Binding-site contacts:
Ligand atom S1 contacts residue ILE319 of chain 1.C at 3.8 Å.
Ligand atom O2 contacts residue NAG2 of chain 1.K at 3.0 Å (h-bond).
Ligand atom S contacts residue ARG348 of chain 1.C at 3.3 Å (salt-bridge).
Ligand atom C16 contacts residue TYR269 of chain 1.C at 3.9 Å (hydrophobic).
Ligand atom N5 contacts residue HIS351 of chain 1.C at 3.8 Å.
Ligand atom O10 contacts residue ASN444 of chain 1.C at 3.6 Å.
Ligand atom O13 contacts residue ASN378 of chain 1.C at 3.7 Å.
Ligand atom S contacts residue LYS292 of chain 1.C at 3.5 Å (salt-bridge).
Ligand atom N3 contacts residue ASP321 of chain 1.C at 2.6 Å (salt-bridge).
Ligand atom N4 contacts residue PHE448 of chain 1.C at 3.7 Å.
Ligand atom O13 contacts residue ARG353 of chain 1.C at 3.1 Å (salt-bridge).
Ligand atom C12 contacts residue HIS447 of chain 1.C at 3.7 Å.
Ligand atom N3 contacts residue HIS447 of chain 1.C at 3.5 Å (h-bond).
Ligand atom O6 contacts residue THR449 of chain 1.C at 3.3 Å.
Ligand atom C13 contacts residue HIS351 of chain 1.C at 3.7 Å.
Ligand atom C4 contacts residue ILE319 of chain 1.C at 3.8 Å (hydrophobic).
Ligand atom O15 contacts residue NAG2 of chain 1.K at 3.6 Å.
Ligand atom O2 contacts residue NAG1 of chain 1.K at 3.0 Å.
Ligand atom C13 contacts residue ASP321 of chain 1.C at 3.4 Å.
Ligand atom O10 contacts residue HIS447 of chain 1.C at 2.8 Å (h-bond).
Ligand atom N2 contacts residue HIS447 of chain 1.C at 3.3 Å (h-bond).
Ligand atom N3 contacts residue HIS351 of chain 1.C at 3.6 Å.
Ligand atom N2 contacts residue HIS351 of chain 1.C at 3.8 Å.
Ligand atom C12 contacts residue ASP321 of chain 1.C at 3.6 Å.
Ligand atom C5 contacts residue ARG450 of chain 1.C at 3.9 Å.
Ligand atom O13 contacts residue ASP321 of chain 1.C at 3.8 Å.
Ligand atom C5 contacts residue THR449 of chain 1.C at 3.8 Å.
Ligand atom C14 contacts residue PHE448 of chain 1.C at 3.6 Å (hydrophobic).
Ligand atom C11 contacts residue HIS447 of chain 1.C at 3.7 Å.
Ligand atom C13 contacts residue HIS447 of chain 1.C at 3.1 Å.
Ligand atom N5 contacts residue ASP321 of chain 1.C at 3.2 Å (salt-bridge).
Ligand atom C14 contacts residue ARG450 of chain 1.C at 3.6 Å.
Ligand atom P contacts residue LYS292 of chain 1.C at 3.8 Å.
Ligand atom N1 contacts residue PHE448 of chain 1.C at 3.8 Å.
Ligand atom O5 contacts residue TYR269 of chain 1.C at 2.6 Å (h-bond).
Ligand atom O5 contacts residue LYS292 of chain 1.C at 3.0 Å (salt-bridge).
Ligand atom C10 contacts residue HIS447 of chain 1.C at 3.9 Å.
Ligand atom C12 contacts residue HIS351 of chain 1.C at 3.7 Å.
Ligand atom N5 contacts residue HIS447 of chain 1.C at 3.1 Å.
Ligand atom C8 contacts residue THR449 of chain 1.C at 3.6 Å.

Sequence of chain 1.C:
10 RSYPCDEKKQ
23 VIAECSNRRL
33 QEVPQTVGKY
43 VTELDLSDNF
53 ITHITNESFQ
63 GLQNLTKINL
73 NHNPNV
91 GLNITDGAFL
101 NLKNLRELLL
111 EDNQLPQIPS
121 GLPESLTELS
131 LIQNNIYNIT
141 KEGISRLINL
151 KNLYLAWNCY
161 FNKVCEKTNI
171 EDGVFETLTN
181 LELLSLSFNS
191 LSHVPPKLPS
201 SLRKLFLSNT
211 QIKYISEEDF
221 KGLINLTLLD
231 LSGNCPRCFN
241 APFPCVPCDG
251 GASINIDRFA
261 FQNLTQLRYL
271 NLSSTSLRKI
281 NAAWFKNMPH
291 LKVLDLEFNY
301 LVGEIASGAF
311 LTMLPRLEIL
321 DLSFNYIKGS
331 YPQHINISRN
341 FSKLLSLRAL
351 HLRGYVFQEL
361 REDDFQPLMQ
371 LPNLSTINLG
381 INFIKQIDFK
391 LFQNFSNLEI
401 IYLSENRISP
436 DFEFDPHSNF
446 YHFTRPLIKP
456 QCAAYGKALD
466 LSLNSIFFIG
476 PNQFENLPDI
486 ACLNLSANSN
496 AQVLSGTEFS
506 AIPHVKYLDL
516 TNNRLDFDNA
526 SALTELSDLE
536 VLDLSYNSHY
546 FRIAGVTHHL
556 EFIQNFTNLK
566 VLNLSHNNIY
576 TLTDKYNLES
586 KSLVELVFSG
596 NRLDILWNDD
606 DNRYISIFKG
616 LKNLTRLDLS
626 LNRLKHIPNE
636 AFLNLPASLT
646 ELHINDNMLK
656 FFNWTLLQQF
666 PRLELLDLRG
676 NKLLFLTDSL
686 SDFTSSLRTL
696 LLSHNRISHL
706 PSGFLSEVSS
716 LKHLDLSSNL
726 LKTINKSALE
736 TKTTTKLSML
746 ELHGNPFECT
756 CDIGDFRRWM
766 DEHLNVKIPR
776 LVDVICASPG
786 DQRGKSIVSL

A protein and the small-molecule ligand that binds it are described below.
Small molecule (SMILES): Nc1nc(=O)c2ncn([C@@H]3O[C@H](CO[P](=O)(S)O[C@H]4[C@@H](O)[C@H](n5ccc(=O)[nH]c5=O)O[C@@H]4COP(=O)(O)S)[C@@H](OP(=O)(O)S)[C@H]3O)c2[nH]1